Binding-site contacts:
Ligand atom C6 contacts residue TRP341 of chain 1.A at 3.6 Å (hydrophobic).
Ligand atom O2 contacts residue TRP63 of chain 1.A at 3.0 Å (h-bond).
Ligand atom C1 contacts residue TRP231 of chain 1.A at 3.8 Å (hydrophobic).
Ligand atom C1 contacts residue LYS16 of chain 1.A at 3.7 Å.
Ligand atom O4 contacts residue ARG67 of chain 1.A at 3.0 Å (salt-bridge).
Ligand atom C3 contacts residue ASP66 of chain 1.A at 3.8 Å.
Ligand atom C3 contacts residue TRP63 of chain 1.A at 3.8 Å (hydrophobic).
Ligand atom C6 contacts residue PRO155 of chain 1.A at 3.6 Å (hydrophobic).
Ligand atom O6 contacts residue PRO155 of chain 1.A at 3.2 Å.
Ligand atom O3 contacts residue GLU112 of chain 1.A at 3.3 Å (salt-bridge).
Ligand atom C2 contacts residue LYS16 of chain 1.A at 3.8 Å.
Ligand atom C1 contacts residue ASP15 of chain 1.A at 3.7 Å.
Ligand atom O3 contacts residue ARG67 of chain 1.A at 2.9 Å (salt-bridge).
Ligand atom O6 contacts residue GLU154 of chain 1.A at 2.8 Å (salt-bridge).
Ligand atom O1 contacts residue LYS16 of chain 1.A at 3.3 Å (salt-bridge).
Ligand atom O3 contacts residue ASP66 of chain 1.A at 3.0 Å (salt-bridge).
Ligand atom C4 contacts residue ARG67 of chain 1.A at 3.7 Å.
Ligand atom O5 contacts residue TYR156 of chain 1.A at 3.3 Å.
Ligand atom O3 contacts residue ALA64 of chain 1.A at 3.5 Å.
Ligand atom O2 contacts residue TRP231 of chain 1.A at 3.7 Å.
Ligand atom O2 contacts residue LYS16 of chain 1.A at 2.8 Å (salt-bridge).
Ligand atom O4 contacts residue TRP341 of chain 1.A at 3.9 Å.
Ligand atom O3 contacts residue TRP63 of chain 1.A at 3.4 Å (h-bond).
Ligand atom C4 contacts residue TRP341 of chain 1.A at 3.6 Å (hydrophobic).
Ligand atom C6 contacts residue PHE157 of chain 1.A at 3.8 Å (hydrophobic).
Ligand atom C2 contacts residue GLU112 of chain 1.A at 3.4 Å.
Ligand atom O6 contacts residue PHE157 of chain 1.A at 3.5 Å.
Ligand atom C2 contacts residue ASP66 of chain 1.A at 3.5 Å.
Ligand atom C1 contacts residue TYR156 of chain 1.A at 3.5 Å (hydrophobic).
Ligand atom O6 contacts residue TYR156 of chain 1.A at 2.8 Å (h-bond).
Ligand atom C6 contacts residue TYR156 of chain 1.A at 3.4 Å (hydrophobic).
Ligand atom C6 contacts residue GLU154 of chain 1.A at 3.5 Å.
Ligand atom O4 contacts residue ARG345 of chain 1.A at 3.8 Å.
Ligand atom O2 contacts residue ALA64 of chain 1.A at 3.5 Å.
Ligand atom C2 contacts residue TRP231 of chain 1.A at 3.7 Å (hydrophobic).
Ligand atom O2 contacts residue ASP66 of chain 1.A at 2.8 Å (salt-bridge).
Ligand atom O1 contacts residue ASN13 of chain 1.A at 3.5 Å (h-bond).
Ligand atom O2 contacts residue GLU112 of chain 1.A at 2.7 Å (salt-bridge).
Ligand atom O1 contacts residue ASP15 of chain 1.A at 3.1 Å (salt-bridge).
Ligand atom C4 contacts residue TYR156 of chain 1.A at 3.8 Å (hydrophobic).

Sequence of chain 1.A:
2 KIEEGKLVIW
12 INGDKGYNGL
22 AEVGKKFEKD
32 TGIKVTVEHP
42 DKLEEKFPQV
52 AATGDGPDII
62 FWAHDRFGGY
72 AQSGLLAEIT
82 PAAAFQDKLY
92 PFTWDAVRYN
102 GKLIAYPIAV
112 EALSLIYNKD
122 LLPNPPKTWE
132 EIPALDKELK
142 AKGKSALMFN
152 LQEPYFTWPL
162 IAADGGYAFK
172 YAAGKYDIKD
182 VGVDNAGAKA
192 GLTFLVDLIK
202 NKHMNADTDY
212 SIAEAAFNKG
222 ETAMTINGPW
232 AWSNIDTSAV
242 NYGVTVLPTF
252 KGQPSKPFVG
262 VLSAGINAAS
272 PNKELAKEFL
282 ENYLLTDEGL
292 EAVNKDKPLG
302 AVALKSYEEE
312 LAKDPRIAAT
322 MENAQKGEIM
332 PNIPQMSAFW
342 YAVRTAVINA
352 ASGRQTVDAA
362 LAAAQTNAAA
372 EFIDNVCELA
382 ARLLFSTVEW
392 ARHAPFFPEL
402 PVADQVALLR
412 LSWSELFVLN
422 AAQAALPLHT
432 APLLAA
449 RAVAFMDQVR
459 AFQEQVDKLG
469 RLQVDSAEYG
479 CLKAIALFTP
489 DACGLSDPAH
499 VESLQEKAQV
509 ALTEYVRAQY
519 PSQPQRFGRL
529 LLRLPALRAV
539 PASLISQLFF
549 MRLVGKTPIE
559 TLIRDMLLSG

The small molecule below binds the protein below.
Small molecule (SMILES): OC[C@H]1O[C@H](O[C@H]2[C@H](O)[C@@H](O)[C@@H](O)O[C@@H]2CO)[C@H](O)[C@@H](O)[C@@H]1O